Sequence of chain 1.A:
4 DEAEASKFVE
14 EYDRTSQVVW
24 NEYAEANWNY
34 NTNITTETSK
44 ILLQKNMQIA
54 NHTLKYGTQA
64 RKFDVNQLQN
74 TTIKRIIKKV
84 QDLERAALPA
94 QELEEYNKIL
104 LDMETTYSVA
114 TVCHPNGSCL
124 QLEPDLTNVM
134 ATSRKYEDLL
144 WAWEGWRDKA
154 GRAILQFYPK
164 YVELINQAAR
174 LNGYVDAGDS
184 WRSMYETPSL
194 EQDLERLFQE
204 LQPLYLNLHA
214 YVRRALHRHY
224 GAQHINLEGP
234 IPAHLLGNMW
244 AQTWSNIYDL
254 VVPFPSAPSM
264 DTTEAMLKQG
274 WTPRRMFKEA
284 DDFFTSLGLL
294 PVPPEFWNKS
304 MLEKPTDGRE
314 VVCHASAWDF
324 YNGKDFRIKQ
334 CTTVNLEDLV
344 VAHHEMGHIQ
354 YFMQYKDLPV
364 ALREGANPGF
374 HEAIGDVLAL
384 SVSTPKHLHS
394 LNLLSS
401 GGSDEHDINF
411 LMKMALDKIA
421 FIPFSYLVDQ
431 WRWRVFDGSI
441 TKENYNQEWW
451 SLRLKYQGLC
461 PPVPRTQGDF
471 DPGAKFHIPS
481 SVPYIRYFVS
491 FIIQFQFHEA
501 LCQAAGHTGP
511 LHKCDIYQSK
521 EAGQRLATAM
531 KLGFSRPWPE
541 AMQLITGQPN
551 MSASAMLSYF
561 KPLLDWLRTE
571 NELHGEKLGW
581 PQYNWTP

Binding-site contacts:
Ligand atom O3 contacts residue TYR487 of chain 1.A at 2.6 Å (h-bond).
Ligand atom C22 contacts residue GLU348 of chain 1.A at 3.5 Å.
Ligand atom C19 contacts residue TYR487 of chain 1.A at 3.5 Å (hydrophobic).
Ligand atom N2 contacts residue TYR487 of chain 1.A at 3.4 Å.
Ligand atom C27 contacts residue GLN245 of chain 1.A at 3.2 Å.
Ligand atom O4 contacts residue ZN1 of chain 1.B at 2.5 Å.
Ligand atom O3 contacts residue ZN1 of chain 1.B at 2.0 Å.
Ligand atom O4 contacts residue HIS347 of chain 1.A at 3.5 Å.
Ligand atom C12 contacts residue VAL482 of chain 1.A at 3.5 Å (hydrophobic).
Ligand atom O3 contacts residue HIS347 of chain 1.A at 3.3 Å (h-bond).
Ligand atom O5 contacts residue HIS477 of chain 1.A at 2.9 Å (h-bond).
Ligand atom O2 contacts residue SER319 of chain 1.A at 3.0 Å.
Ligand atom C13 contacts residue SER319 of chain 1.A at 3.6 Å.
Ligand atom C22 contacts residue ALA318 of chain 1.A at 2.9 Å (hydrophobic).
Ligand atom O6 contacts residue TYR484 of chain 1.A at 2.6 Å (h-bond).
Ligand atom P1 contacts residue ZN1 of chain 1.B at 2.6 Å.
Ligand atom C2 contacts residue ALA320 of chain 1.A at 3.5 Å (hydrophobic).
Ligand atom O6 contacts residue HIS477 of chain 1.A at 3.3 Å.
Ligand atom C24 contacts residue HIS477 of chain 1.A at 3.5 Å.
Ligand atom O6 contacts residue LYS475 of chain 1.A at 2.6 Å (salt-bridge).
Ligand atom C25 contacts residue TYR484 of chain 1.A at 3.4 Å (hydrophobic).
Ligand atom C32 contacts residue ASP379 of chain 1.A at 3.6 Å.
Ligand atom C14 contacts residue VAL482 of chain 1.A at 3.2 Å (hydrophobic).
Ligand atom C32 contacts residue HIS347 of chain 1.A at 3.4 Å.
Ligand atom O6 contacts residue GLN245 of chain 1.A at 3.3 Å (h-bond).
Ligand atom OXT contacts residue HIS317 of chain 1.A at 3.3 Å.
Ligand atom C6 contacts residue HIS374 of chain 1.A at 3.4 Å.
Ligand atom C24 contacts residue TYR484 of chain 1.A at 3.5 Å (hydrophobic).
Ligand atom O5 contacts residue TYR487 of chain 1.A at 3.1 Å (h-bond).
Ligand atom C10 contacts residue ALA318 of chain 1.A at 3.4 Å (hydrophobic).
Ligand atom C4 contacts residue HIS351 of chain 1.A at 3.6 Å.
Ligand atom C7 contacts residue PHE355 of chain 1.A at 3.6 Å (hydrophobic).
Ligand atom C17 contacts residue GLU348 of chain 1.A at 3.6 Å.
Ligand atom O3 contacts residue GLU375 of chain 1.A at 2.8 Å (salt-bridge).
Ligand atom O2 contacts residue ALA320 of chain 1.A at 2.7 Å (h-bond).
Ligand atom O4 contacts residue GLU348 of chain 1.A at 2.6 Å (salt-bridge).
Ligand atom O4 contacts residue HIS351 of chain 1.A at 3.0 Å (h-bond).
Ligand atom O5 contacts residue HIS317 of chain 1.A at 2.9 Å (h-bond).
Ligand atom C5 contacts residue PHE355 of chain 1.A at 3.4 Å (hydrophobic).
Ligand atom C25 contacts residue PHE421 of chain 1.A at 3.5 Å (hydrophobic).

A protein and the small-molecule ligand that binds it are described below.
Small molecule (SMILES): O=C(NC(Cc1ccccc1)[P](=O)(O)C1CCC[C@H]1C(=O)N[C@@H](Cc1c[nH]c2ccccc12)C(=O)O)OCc1ccccc1